Sequence of chain 1.B:
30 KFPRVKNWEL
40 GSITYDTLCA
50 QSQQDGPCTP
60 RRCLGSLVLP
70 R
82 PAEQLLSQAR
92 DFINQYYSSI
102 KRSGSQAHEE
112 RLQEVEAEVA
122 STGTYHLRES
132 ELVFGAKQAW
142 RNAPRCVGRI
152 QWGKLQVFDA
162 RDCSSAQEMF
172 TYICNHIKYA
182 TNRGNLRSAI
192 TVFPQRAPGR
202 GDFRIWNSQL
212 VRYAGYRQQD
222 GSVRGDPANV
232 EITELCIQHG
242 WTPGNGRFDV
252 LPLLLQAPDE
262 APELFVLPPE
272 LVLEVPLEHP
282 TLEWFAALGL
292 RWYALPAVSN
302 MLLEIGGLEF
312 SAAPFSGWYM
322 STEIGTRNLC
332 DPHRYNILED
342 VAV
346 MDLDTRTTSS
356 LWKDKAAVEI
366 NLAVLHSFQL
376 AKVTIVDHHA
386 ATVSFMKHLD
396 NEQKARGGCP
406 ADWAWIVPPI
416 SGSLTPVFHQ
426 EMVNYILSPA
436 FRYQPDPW

Sequence of chain 1.A:
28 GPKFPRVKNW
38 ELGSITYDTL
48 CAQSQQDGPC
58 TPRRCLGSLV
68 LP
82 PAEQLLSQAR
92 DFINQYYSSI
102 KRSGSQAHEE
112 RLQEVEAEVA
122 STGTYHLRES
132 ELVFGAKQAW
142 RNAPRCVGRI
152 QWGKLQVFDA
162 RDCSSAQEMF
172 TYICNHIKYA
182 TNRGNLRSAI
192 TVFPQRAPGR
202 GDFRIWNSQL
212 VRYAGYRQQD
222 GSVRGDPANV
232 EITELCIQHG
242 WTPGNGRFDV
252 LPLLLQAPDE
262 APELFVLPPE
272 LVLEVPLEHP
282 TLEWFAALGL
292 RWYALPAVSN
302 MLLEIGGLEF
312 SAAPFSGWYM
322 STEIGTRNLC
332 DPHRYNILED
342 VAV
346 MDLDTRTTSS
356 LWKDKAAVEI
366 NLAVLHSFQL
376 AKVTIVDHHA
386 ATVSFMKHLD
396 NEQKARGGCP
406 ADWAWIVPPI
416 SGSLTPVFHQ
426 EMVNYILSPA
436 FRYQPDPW

The protein below binds the small molecule below.
Small molecule (SMILES): Fc1cccc(C[C@@H]2C[C@H]2NCCc2ccnc(-n3ccnc3)n2)c1

Binding-site contacts:
Ligand atom C23 contacts residue TRP410 of chain 1.A at 3.9 Å (hydrophobic).
Ligand atom C14 contacts residue VAL299 of chain 1.A at 4.1 Å (hydrophobic).
Ligand atom N19 contacts residue TRP410 of chain 1.A at 4.1 Å.
Ligand atom C18 contacts residue VAL299 of chain 1.A at 4.0 Å (hydrophobic).
Ligand atom C12 contacts residue VAL299 of chain 1.A at 3.3 Å (hydrophobic).
Ligand atom C17 contacts residue HEM1 of chain 1.C at 3.2 Å.
Ligand atom C24 contacts residue GOL1 of chain 1.G at 3.7 Å.
Ligand atom C18 contacts residue HEM1 of chain 1.C at 3.6 Å.
Ligand atom C02 contacts residue HEM1 of chain 1.C at 3.1 Å.
Ligand atom C14 contacts residue GLN210 of chain 1.A at 3.6 Å.
Ligand atom C04 contacts residue PRO297 of chain 1.A at 3.2 Å (hydrophobic).
Ligand atom N13 contacts residue PRO297 of chain 1.A at 3.4 Å.
Ligand atom N19 contacts residue HEM1 of chain 1.C at 2.7 Å (h-bond).
Ligand atom C5' contacts residue LEU68 of chain 1.A at 3.7 Å (hydrophobic).
Ligand atom C05 contacts residue PRO297 of chain 1.A at 4.1 Å (hydrophobic).
Ligand atom C05 contacts residue GLY318 of chain 1.A at 3.9 Å.
Ligand atom C6' contacts residue VAL67 of chain 1.A at 3.7 Å (hydrophobic).
Ligand atom C23 contacts residue TYR438 of chain 1.A at 3.8 Å (hydrophobic).
Ligand atom N13 contacts residue ALA298 of chain 1.A at 4.0 Å.
Ligand atom N11 contacts residue VAL299 of chain 1.A at 3.3 Å.
Ligand atom C23 contacts residue HEM1 of chain 1.C at 3.5 Å.
Ligand atom N13 contacts residue VAL299 of chain 1.A at 3.7 Å.
Ligand atom C16 contacts residue VAL299 of chain 1.A at 3.8 Å (hydrophobic).
Ligand atom C12 contacts residue GLU324 of chain 1.A at 3.9 Å.
Ligand atom N01 contacts residue HEM1 of chain 1.C at 2.2 Å.
Ligand atom N03 contacts residue VAL299 of chain 1.A at 3.7 Å.
Ligand atom C4' contacts residue LEU68 of chain 1.A at 3.8 Å (hydrophobic).
Ligand atom C15 contacts residue GLN210 of chain 1.A at 3.3 Å.
Ligand atom C05 contacts residue HEM1 of chain 1.C at 3.3 Å.
Ligand atom N11 contacts residue GLU324 of chain 1.A at 3.9 Å.
Ligand atom C5' contacts residue VAL67 of chain 1.A at 3.8 Å (hydrophobic).
Ligand atom C4' contacts residue TRP37 of chain 1.B at 3.9 Å (hydrophobic).
Ligand atom F7' contacts residue TRP37 of chain 1.B at 3.9 Å.
Ligand atom C6' contacts residue TYR438 of chain 1.A at 3.7 Å (hydrophobic).
Ligand atom C22 contacts residue HEM1 of chain 1.C at 3.9 Å.
Ligand atom C04 contacts residue VAL299 of chain 1.A at 4.1 Å (hydrophobic).
Ligand atom C3' contacts residue TRP37 of chain 1.B at 3.9 Å (hydrophobic).
Ligand atom C21 contacts residue HEM1 of chain 1.C at 3.5 Å.
Ligand atom C14 contacts residue PRO297 of chain 1.A at 3.9 Å (hydrophobic).
Ligand atom C1' contacts residue GOL1 of chain 1.G at 4.0 Å.